The small molecule below binds the protein below.
Small molecule (SMILES): C[C@H](NC(=O)[C@H](Cc1ccccc1)NC(=O)[C@H](CCC(N)=O)NC(=O)CNC(=O)[C@@H]1CCCN1C(=O)[C@H](Cc1ccccc1)NC(=O)[C@@H](N)Cc1ccc(O)cc1)C(=O)N[C@@H](Cc1ccccc1)C(=O)N[C@@H](CO)C(=O)O

Sequence of chain 1.A:
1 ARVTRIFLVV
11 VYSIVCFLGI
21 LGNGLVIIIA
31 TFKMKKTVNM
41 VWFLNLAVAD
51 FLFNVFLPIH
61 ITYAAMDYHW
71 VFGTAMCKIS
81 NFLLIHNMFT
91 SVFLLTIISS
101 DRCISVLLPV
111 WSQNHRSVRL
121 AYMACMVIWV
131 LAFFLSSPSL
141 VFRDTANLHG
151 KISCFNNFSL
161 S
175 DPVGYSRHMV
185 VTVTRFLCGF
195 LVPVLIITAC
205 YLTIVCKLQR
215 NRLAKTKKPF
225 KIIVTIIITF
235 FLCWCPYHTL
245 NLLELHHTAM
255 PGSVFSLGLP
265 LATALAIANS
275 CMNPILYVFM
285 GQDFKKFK

Binding-site contacts:
Ligand atom N contacts residue TYR241 of chain 1.A at 2.9 Å (h-bond).
Ligand atom CE1 contacts residue TYR68 of chain 1.A at 3.7 Å (hydrophobic).
Ligand atom N contacts residue GLU248 of chain 1.A at 3.8 Å.
Ligand atom CB contacts residue TYR241 of chain 1.A at 3.4 Å (hydrophobic).
Ligand atom O contacts residue ASN156 of chain 1.A at 3.2 Å (h-bond).
Ligand atom CG contacts residue HIS182 of chain 1.A at 3.9 Å.
Ligand atom C contacts residue ARG189 of chain 1.A at 3.7 Å.
Ligand atom CB contacts residue HIS182 of chain 1.A at 3.3 Å.
Ligand atom OXT contacts residue ASN156 of chain 1.A at 3.1 Å (h-bond).
Ligand atom O contacts residue HIS60 of chain 1.A at 3.7 Å.
Ligand atom CB contacts residue PHE155 of chain 1.A at 3.8 Å (hydrophobic).
Ligand atom CD2 contacts residue MET88 of chain 1.A at 3.6 Å (hydrophobic).
Ligand atom CD1 contacts residue TYR68 of chain 1.A at 3.6 Å (hydrophobic).
Ligand atom CB contacts residue ASN156 of chain 1.A at 3.8 Å.
Ligand atom CB contacts residue ILE85 of chain 1.A at 3.8 Å (hydrophobic).
Ligand atom C contacts residue TYR241 of chain 1.A at 3.8 Å (hydrophobic).
Ligand atom CA contacts residue TYR241 of chain 1.A at 3.7 Å (hydrophobic).
Ligand atom CG contacts residue PHE155 of chain 1.A at 3.8 Å (hydrophobic).
Ligand atom N contacts residue TYR241 of chain 1.A at 3.7 Å.
Ligand atom CA contacts residue TYR68 of chain 1.A at 3.7 Å (hydrophobic).
Ligand atom O contacts residue ARG143 of chain 1.A at 3.3 Å (salt-bridge).
Ligand atom CG contacts residue HIS251 of chain 1.A at 3.8 Å.
Ligand atom CB contacts residue LEU263 of chain 1.A at 3.6 Å (hydrophobic).
Ligand atom CB contacts residue GLU248 of chain 1.A at 3.8 Å.
Ligand atom O contacts residue ARG143 of chain 1.A at 3.4 Å (salt-bridge).
Ligand atom CE1 contacts residue HIS60 of chain 1.A at 3.8 Å.
Ligand atom CZ contacts residue ILE271 of chain 1.A at 3.9 Å (hydrophobic).
Ligand atom C contacts residue HIS60 of chain 1.A at 3.8 Å.
Ligand atom O contacts residue ILE85 of chain 1.A at 3.2 Å.
Ligand atom O contacts residue PHE155 of chain 1.A at 3.6 Å.
Ligand atom CD2 contacts residue TYR241 of chain 1.A at 4.0 Å (hydrophobic).
Ligand atom CZ contacts residue THR267 of chain 1.A at 3.5 Å.
Ligand atom OXT contacts residue ARG189 of chain 1.A at 3.1 Å (salt-bridge).
Ligand atom CZ contacts residue SER260 of chain 1.A at 3.9 Å.
Ligand atom O contacts residue ASN81 of chain 1.A at 3.4 Å (h-bond).
Ligand atom CE1 contacts residue LEU57 of chain 1.A at 3.9 Å (hydrophobic).
Ligand atom CD2 contacts residue PHE155 of chain 1.A at 3.6 Å (hydrophobic).
Ligand atom CA contacts residue TYR241 of chain 1.A at 3.8 Å (hydrophobic).
Ligand atom CE1 contacts residue THR267 of chain 1.A at 3.9 Å.
Ligand atom CE2 contacts residue THR267 of chain 1.A at 4.0 Å.